Sequence of chain 3.A:
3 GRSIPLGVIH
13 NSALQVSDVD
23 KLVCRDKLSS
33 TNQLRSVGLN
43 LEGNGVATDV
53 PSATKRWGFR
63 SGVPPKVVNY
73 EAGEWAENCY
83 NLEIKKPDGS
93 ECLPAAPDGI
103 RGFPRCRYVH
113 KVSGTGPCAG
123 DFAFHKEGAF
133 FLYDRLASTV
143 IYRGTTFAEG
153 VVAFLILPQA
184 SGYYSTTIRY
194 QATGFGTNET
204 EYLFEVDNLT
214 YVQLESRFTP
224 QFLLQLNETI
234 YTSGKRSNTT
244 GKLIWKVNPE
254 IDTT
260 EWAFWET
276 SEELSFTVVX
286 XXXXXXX

Binding-site contacts:
Ligand atom O6 contacts residue GLU202 of chain 3.A at 3.0 Å (salt-bridge).
Ligand atom C3 contacts residue ASN201 of chain 3.A at 3.5 Å.
Ligand atom O6 contacts residue ASN201 of chain 3.A at 4.0 Å.
Ligand atom O5 contacts residue ASN201 of chain 3.A at 2.5 Å (h-bond).
Ligand atom C4 contacts residue ASN201 of chain 3.A at 3.4 Å.
Ligand atom C7 contacts residue ASN201 of chain 3.A at 4.2 Å.
Ligand atom C2 contacts residue ASN201 of chain 3.A at 2.5 Å.
Ligand atom C5 contacts residue ASN201 of chain 3.A at 3.1 Å.
Ligand atom O7 contacts residue ASN201 of chain 3.A at 4.3 Å.
Ligand atom C1 contacts residue ASN201 of chain 3.A at 1.4 Å.
Ligand atom N2 contacts residue ASN201 of chain 3.A at 3.5 Å (h-bond).
Ligand atom C6 contacts residue GLU202 of chain 3.A at 3.2 Å.
Ligand atom C6 contacts residue ASN201 of chain 3.A at 3.2 Å.

A small-molecule ligand and the protein it binds are described below.
Small molecule (SMILES): CC(=O)N[C@@H]1[C@@H](O)[C@H](O)[C@@H](CO)O[C@H]1O